Sequence of chain 2.A:
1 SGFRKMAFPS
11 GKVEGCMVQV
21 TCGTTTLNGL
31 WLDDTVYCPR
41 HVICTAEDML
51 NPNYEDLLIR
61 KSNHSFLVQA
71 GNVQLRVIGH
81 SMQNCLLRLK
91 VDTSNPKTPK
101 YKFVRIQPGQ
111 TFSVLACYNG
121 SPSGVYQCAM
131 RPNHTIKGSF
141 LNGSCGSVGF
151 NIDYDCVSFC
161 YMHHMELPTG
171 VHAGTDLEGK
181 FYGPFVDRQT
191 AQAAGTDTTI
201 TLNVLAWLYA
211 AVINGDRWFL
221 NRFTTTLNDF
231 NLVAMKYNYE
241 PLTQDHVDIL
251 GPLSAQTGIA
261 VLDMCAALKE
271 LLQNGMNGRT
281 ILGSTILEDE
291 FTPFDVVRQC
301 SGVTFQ

Sequence of chain 1.A:
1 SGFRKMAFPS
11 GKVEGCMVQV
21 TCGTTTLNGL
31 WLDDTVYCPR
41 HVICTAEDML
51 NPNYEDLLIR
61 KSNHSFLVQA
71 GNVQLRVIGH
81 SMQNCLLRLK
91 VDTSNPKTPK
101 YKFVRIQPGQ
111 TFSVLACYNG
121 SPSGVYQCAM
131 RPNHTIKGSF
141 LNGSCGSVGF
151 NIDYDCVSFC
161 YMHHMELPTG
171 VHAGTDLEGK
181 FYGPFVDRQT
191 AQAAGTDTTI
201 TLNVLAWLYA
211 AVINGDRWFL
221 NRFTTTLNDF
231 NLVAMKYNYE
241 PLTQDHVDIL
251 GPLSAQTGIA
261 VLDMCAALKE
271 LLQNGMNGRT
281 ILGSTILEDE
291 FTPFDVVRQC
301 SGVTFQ

A protein and the small-molecule ligand that binds it are described below.
Small molecule (SMILES): CC(=O)N[C@H](C(=O)N[C@H](C(=O)N[C@@H](CC(C)C)C(=O)N[C@@H](C[C@@H]1CCNC1=O)[C@@H](C)O)[C@@H](C)OCc1ccccc1)C(C)C

Binding-site contacts:
Ligand atom CD1 contacts residue ASN142 of chain 2.A at 3.7 Å.
Ligand atom CG contacts residue MET49 of chain 2.A at 3.8 Å (hydrophobic).
Ligand atom O contacts residue GLU166 of chain 2.A at 2.9 Å (salt-bridge).
Ligand atom C contacts residue CYS145 of chain 2.A at 2.5 Å (hydrophobic).
Ligand atom CG2 contacts residue THR190 of chain 2.A at 3.5 Å.
Ligand atom CD2 contacts residue HIS163 of chain 2.A at 3.7 Å.
Ligand atom CG2 contacts residue GLN192 of chain 2.A at 3.6 Å.
Ligand atom CD1 contacts residue LEU141 of chain 2.A at 3.7 Å (hydrophobic).
Ligand atom CD2 contacts residue HIS41 of chain 2.A at 3.4 Å.
Ligand atom O contacts residue MET165 of chain 2.A at 3.4 Å.
Ligand atom O contacts residue PRO168 of chain 2.A at 3.4 Å.
Ligand atom CG1 contacts residue GLU166 of chain 2.A at 3.6 Å.
Ligand atom OAD contacts residue HIS172 of chain 2.A at 3.6 Å.
Ligand atom OAD contacts residue PHE140 of chain 2.A at 3.3 Å.
Ligand atom CG1 contacts residue MET165 of chain 2.A at 3.6 Å (hydrophobic).
Ligand atom O contacts residue ASN142 of chain 2.A at 3.6 Å.
Ligand atom O contacts residue GLY143 of chain 2.A at 3.1 Å (h-bond).
Ligand atom NAH contacts residue PHE140 of chain 2.A at 3.5 Å (h-bond).
Ligand atom N contacts residue THR190 of chain 2.A at 3.7 Å.
Ligand atom N contacts residue GLU166 of chain 2.A at 2.9 Å (salt-bridge).
Ligand atom CMK contacts residue HIS164 of chain 2.A at 3.7 Å.
Ligand atom C contacts residue GLU166 of chain 2.A at 3.8 Å.
Ligand atom CB contacts residue SER144 of chain 2.A at 3.8 Å.
Ligand atom OAD contacts residue GLU166 of chain 2.A at 3.6 Å.
Ligand atom CMK contacts residue CYS145 of chain 2.A at 1.9 Å (hydrophobic).
Ligand atom CG2 contacts residue LEU167 of chain 2.A at 3.7 Å (hydrophobic).
Ligand atom CA contacts residue GLU166 of chain 2.A at 3.7 Å.
Ligand atom CMK contacts residue HIS41 of chain 2.A at 3.0 Å.
Ligand atom CD2 contacts residue GLU166 of chain 2.A at 3.6 Å.
Ligand atom CD1 contacts residue MET49 of chain 2.A at 3.2 Å (hydrophobic).
Ligand atom OAD contacts residue HIS163 of chain 2.A at 2.6 Å (h-bond).
Ligand atom O contacts residue GLN189 of chain 2.A at 2.9 Å (h-bond).
Ligand atom N contacts residue HIS164 of chain 2.A at 3.1 Å (h-bond).
Ligand atom CD2 contacts residue MET49 of chain 2.A at 3.3 Å (hydrophobic).
Ligand atom O contacts residue CYS145 of chain 2.A at 2.7 Å (h-bond).
Ligand atom C3 contacts residue PRO168 of chain 2.A at 3.8 Å (hydrophobic).
Ligand atom NAH contacts residue GLU166 of chain 2.A at 3.0 Å (salt-bridge).
Ligand atom N contacts residue GLN189 of chain 2.A at 3.6 Å (h-bond).
Ligand atom O contacts residue SER144 of chain 2.A at 3.4 Å (h-bond).
Ligand atom CA contacts residue GLU166 of chain 2.A at 3.7 Å.